Binding-site contacts:
Ligand atom C5 contacts residue ASN850 of chain 1.A at 3.7 Å.
Ligand atom C4 contacts residue ASN850 of chain 1.A at 4.2 Å.
Ligand atom N2 contacts residue ASN850 of chain 1.A at 2.9 Å (h-bond).
Ligand atom O7 contacts residue ASN850 of chain 1.A at 3.5 Å (h-bond).
Ligand atom C3 contacts residue ASN850 of chain 1.A at 3.8 Å.
Ligand atom O5 contacts residue ASN850 of chain 1.A at 2.4 Å (h-bond).
Ligand atom C7 contacts residue ASN850 of chain 1.A at 3.6 Å.
Ligand atom C2 contacts residue ASN850 of chain 1.A at 2.5 Å.
Ligand atom C8 contacts residue ASN850 of chain 1.A at 4.5 Å.
Ligand atom C1 contacts residue ASN850 of chain 1.A at 1.4 Å.

Sequence of chain 1.A:
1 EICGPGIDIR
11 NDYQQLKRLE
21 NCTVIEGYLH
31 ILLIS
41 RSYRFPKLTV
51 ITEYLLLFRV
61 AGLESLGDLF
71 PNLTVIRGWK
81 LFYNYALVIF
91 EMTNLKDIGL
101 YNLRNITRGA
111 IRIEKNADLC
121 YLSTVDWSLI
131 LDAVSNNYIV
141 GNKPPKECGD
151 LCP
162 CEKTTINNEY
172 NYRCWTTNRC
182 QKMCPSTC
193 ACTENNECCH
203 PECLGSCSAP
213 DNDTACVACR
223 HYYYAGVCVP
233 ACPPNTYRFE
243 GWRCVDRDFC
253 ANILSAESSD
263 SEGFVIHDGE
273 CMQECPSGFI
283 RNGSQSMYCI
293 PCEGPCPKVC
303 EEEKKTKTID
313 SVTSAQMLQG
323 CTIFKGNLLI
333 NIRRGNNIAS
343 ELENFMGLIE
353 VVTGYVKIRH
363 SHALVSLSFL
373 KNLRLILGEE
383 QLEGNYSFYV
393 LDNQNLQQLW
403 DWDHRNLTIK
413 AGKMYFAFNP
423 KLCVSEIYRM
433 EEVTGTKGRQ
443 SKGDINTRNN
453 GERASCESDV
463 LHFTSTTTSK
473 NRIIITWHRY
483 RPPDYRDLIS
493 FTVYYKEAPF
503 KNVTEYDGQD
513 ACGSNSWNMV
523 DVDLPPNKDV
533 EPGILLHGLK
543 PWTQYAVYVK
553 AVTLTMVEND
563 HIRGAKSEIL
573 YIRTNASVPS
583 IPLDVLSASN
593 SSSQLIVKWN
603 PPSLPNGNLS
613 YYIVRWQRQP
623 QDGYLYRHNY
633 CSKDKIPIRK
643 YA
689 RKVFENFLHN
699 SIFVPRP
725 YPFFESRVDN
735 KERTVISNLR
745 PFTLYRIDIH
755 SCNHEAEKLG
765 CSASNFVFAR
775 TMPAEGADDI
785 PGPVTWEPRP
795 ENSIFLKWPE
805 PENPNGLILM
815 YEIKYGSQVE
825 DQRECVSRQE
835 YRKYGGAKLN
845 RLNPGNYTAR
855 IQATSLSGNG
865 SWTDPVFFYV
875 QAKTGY

This small molecule binds to this protein.
Small molecule (SMILES): CC(=O)N[C@@H]1[C@@H](O)[C@H](O)[C@@H](CO)O[C@H]1O